Sequence of chain 1.A:
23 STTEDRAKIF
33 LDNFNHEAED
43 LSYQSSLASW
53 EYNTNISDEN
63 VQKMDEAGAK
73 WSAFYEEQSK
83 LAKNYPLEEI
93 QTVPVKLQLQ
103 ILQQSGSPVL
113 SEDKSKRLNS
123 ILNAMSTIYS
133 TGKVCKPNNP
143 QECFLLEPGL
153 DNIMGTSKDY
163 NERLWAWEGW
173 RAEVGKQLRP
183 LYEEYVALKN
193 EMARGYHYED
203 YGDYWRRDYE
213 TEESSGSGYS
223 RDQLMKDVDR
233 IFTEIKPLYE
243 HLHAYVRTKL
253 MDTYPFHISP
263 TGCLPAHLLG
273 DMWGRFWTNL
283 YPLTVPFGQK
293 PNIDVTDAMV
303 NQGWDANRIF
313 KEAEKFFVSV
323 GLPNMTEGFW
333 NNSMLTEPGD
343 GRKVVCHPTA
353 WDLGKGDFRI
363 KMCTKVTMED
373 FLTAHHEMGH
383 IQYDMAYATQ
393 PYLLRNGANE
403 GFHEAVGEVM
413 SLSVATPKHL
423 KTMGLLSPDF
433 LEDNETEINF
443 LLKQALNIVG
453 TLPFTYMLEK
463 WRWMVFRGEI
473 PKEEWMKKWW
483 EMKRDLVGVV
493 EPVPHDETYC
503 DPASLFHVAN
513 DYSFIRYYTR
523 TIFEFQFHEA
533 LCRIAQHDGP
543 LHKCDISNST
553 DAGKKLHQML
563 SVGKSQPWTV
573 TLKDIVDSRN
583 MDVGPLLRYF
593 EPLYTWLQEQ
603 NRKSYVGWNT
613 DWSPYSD

The protein below binds the small molecule below.
Small molecule (SMILES): CC(=O)N[C@H]1[C@H](O[C@H]2[C@H](O)[C@@H](NC(C)=O)CO[C@@H]2CO)O[C@H](CO)[C@@H](O)[C@@H]1O

Binding-site contacts:
Ligand atom O5 contacts residue ASN57 of chain 1.A at 2.4 Å (h-bond).
Ligand atom C4 contacts residue ASN57 of chain 1.A at 4.3 Å.
Ligand atom C8 contacts residue ASP342 of chain 1.A at 3.6 Å.
Ligand atom C7 contacts residue ASP342 of chain 1.A at 4.2 Å.
Ligand atom C6 contacts residue GLU53 of chain 1.A at 3.7 Å.
Ligand atom C6 contacts residue ASN62 of chain 1.A at 4.2 Å.
Ligand atom O6 contacts residue GLU61 of chain 1.A at 2.4 Å (salt-bridge).
Ligand atom C4 contacts residue GLU53 of chain 1.A at 4.0 Å.
Ligand atom C8 contacts residue GLU61 of chain 1.A at 4.1 Å.
Ligand atom C8 contacts residue ARG344 of chain 1.A at 3.8 Å.
Ligand atom C4 contacts residue GLU61 of chain 1.A at 4.2 Å.
Ligand atom N2 contacts residue ASN57 of chain 1.A at 2.9 Å (h-bond).
Ligand atom C1 contacts residue ASN57 of chain 1.A at 1.4 Å.
Ligand atom O6 contacts residue ASN62 of chain 1.A at 3.3 Å.
Ligand atom C5 contacts residue ASN57 of chain 1.A at 3.7 Å.
Ligand atom C6 contacts residue GLU61 of chain 1.A at 3.2 Å.
Ligand atom O5 contacts residue GLU61 of chain 1.A at 3.3 Å (salt-bridge).
Ligand atom C2 contacts residue ASN57 of chain 1.A at 2.5 Å.
Ligand atom C7 contacts residue ASN57 of chain 1.A at 4.0 Å.
Ligand atom O7 contacts residue ASP342 of chain 1.A at 3.9 Å.
Ligand atom C5 contacts residue GLU61 of chain 1.A at 3.5 Å.
Ligand atom C1 contacts residue ARG344 of chain 1.A at 4.4 Å.
Ligand atom C1 contacts residue GLU61 of chain 1.A at 3.7 Å.
Ligand atom O7 contacts residue ARG344 of chain 1.A at 3.3 Å.
Ligand atom C2 contacts residue GLU61 of chain 1.A at 3.8 Å.
Ligand atom N2 contacts residue ARG344 of chain 1.A at 3.8 Å.
Ligand atom C3 contacts residue ASN57 of chain 1.A at 3.8 Å.
Ligand atom C7 contacts residue ARG344 of chain 1.A at 3.5 Å.
Ligand atom C2 contacts residue ARG344 of chain 1.A at 3.8 Å.
Ligand atom O4 contacts residue GLU61 of chain 1.A at 3.6 Å (salt-bridge).
Ligand atom O6 contacts residue SER59 of chain 1.A at 4.4 Å.